Binding-site contacts:
Ligand atom C2' contacts residue ASP215 of chain 1.C at 3.6 Å.
Ligand atom O3' contacts residue ASP215 of chain 1.C at 2.4 Å (salt-bridge).
Ligand atom N7 contacts residue MET52 of chain 1.C at 3.6 Å.
Ligand atom O1P contacts residue SER239 of chain 1.C at 3.6 Å (h-bond).
Ligand atom O6 contacts residue MET265 of chain 1.C at 3.1 Å (h-bond).
Ligand atom N1 contacts residue GLU290 of chain 1.C at 2.9 Å (salt-bridge).
Ligand atom C3' contacts residue ASP215 of chain 1.C at 3.4 Å.
Ligand atom N1 contacts residue 8KY1 of chain 1.K at 3.3 Å.
Ligand atom C2 contacts residue 8KY1 of chain 1.K at 3.3 Å.
Ligand atom P contacts residue GLY217 of chain 1.C at 3.8 Å.
Ligand atom N7 contacts residue GLY264 of chain 1.C at 3.6 Å.
Ligand atom O5' contacts residue GLY216 of chain 1.C at 3.4 Å.
Ligand atom O3' contacts residue MET236 of chain 1.C at 3.7 Å.
Ligand atom O6 contacts residue GLY264 of chain 1.C at 3.1 Å.
Ligand atom O2' contacts residue ASN154 of chain 1.C at 3.4 Å (h-bond).
Ligand atom O2P contacts residue SER180 of chain 1.C at 2.8 Å (h-bond).
Ligand atom O3P contacts residue TYR262 of chain 1.C at 2.7 Å (h-bond).
Ligand atom C2 contacts residue CYS182 of chain 1.C at 3.1 Å (hydrophobic).
Ligand atom O6 contacts residue GLY291 of chain 1.C at 3.6 Å.
Ligand atom N7 contacts residue MET265 of chain 1.C at 2.9 Å (h-bond).
Ligand atom O1P contacts residue GLY238 of chain 1.C at 2.9 Å (h-bond).
Ligand atom O2P contacts residue GLY217 of chain 1.C at 2.9 Å (h-bond).
Ligand atom C2 contacts residue GLU290 of chain 1.C at 3.6 Å.
Ligand atom P contacts residue SER180 of chain 1.C at 3.6 Å.
Ligand atom O3P contacts residue SER239 of chain 1.C at 3.0 Å (h-bond).
Ligand atom O3P contacts residue SER180 of chain 1.C at 2.6 Å (h-bond).
Ligand atom N3 contacts residue CYS182 of chain 1.C at 3.7 Å.
Ligand atom O6 contacts residue GLY266 of chain 1.C at 2.5 Å (h-bond).
Ligand atom C8 contacts residue MET52 of chain 1.C at 3.4 Å (hydrophobic).
Ligand atom O1P contacts residue MET237 of chain 1.C at 3.6 Å.
Ligand atom O5' contacts residue GLY179 of chain 1.C at 3.5 Å.
Ligand atom O2' contacts residue ASP215 of chain 1.C at 2.6 Å (salt-bridge).
Ligand atom O2P contacts residue GLY179 of chain 1.C at 3.6 Å.
Ligand atom O3' contacts residue ALA50 of chain 1.C at 3.4 Å.
Ligand atom N3 contacts residue 8KY1 of chain 1.K at 3.8 Å.
Ligand atom C6 contacts residue GLY266 of chain 1.C at 3.3 Å.
Ligand atom C5' contacts residue TYR262 of chain 1.C at 3.8 Å (hydrophobic).
Ligand atom C5 contacts residue MET265 of chain 1.C at 3.6 Å (hydrophobic).
Ligand atom C4' contacts residue ASP215 of chain 1.C at 3.5 Å.
Ligand atom C6 contacts residue MET265 of chain 1.C at 3.7 Å (hydrophobic).

Sequence of chain 1.C:
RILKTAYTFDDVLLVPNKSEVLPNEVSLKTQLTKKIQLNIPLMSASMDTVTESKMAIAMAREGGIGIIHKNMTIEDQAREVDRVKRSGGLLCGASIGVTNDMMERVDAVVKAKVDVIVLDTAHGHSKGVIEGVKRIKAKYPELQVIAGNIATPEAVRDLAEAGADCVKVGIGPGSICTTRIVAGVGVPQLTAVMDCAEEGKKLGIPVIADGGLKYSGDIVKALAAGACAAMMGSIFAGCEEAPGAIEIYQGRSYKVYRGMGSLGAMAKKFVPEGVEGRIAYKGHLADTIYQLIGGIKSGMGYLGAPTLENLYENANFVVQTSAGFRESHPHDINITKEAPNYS

This small molecule binds to this protein.
Small molecule (SMILES): O=c1[nH]cnc2c1ncn2[C@@H]1O[C@H](COP(=O)(O)O)[C@@H](O)[C@H]1O